Sequence of chain 1.B:
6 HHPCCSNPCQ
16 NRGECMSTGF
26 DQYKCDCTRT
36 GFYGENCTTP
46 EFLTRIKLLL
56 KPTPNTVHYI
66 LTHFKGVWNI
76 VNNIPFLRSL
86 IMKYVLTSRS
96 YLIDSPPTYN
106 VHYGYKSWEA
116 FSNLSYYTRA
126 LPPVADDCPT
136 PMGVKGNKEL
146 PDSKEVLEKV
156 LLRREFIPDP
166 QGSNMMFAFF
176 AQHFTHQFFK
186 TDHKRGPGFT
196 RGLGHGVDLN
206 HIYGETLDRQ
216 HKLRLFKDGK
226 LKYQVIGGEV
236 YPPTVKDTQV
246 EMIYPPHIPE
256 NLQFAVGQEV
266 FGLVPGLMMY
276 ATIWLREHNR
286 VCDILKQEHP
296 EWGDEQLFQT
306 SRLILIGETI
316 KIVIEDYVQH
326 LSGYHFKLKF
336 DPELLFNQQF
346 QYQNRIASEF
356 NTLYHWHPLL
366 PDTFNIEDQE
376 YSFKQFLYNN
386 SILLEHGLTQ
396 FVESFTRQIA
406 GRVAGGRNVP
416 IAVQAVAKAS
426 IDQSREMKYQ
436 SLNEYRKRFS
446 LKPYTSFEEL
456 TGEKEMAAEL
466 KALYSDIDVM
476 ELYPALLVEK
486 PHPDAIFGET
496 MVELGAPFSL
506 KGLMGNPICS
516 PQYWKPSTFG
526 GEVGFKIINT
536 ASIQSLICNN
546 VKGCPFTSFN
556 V

Sequence of chain 1.A:
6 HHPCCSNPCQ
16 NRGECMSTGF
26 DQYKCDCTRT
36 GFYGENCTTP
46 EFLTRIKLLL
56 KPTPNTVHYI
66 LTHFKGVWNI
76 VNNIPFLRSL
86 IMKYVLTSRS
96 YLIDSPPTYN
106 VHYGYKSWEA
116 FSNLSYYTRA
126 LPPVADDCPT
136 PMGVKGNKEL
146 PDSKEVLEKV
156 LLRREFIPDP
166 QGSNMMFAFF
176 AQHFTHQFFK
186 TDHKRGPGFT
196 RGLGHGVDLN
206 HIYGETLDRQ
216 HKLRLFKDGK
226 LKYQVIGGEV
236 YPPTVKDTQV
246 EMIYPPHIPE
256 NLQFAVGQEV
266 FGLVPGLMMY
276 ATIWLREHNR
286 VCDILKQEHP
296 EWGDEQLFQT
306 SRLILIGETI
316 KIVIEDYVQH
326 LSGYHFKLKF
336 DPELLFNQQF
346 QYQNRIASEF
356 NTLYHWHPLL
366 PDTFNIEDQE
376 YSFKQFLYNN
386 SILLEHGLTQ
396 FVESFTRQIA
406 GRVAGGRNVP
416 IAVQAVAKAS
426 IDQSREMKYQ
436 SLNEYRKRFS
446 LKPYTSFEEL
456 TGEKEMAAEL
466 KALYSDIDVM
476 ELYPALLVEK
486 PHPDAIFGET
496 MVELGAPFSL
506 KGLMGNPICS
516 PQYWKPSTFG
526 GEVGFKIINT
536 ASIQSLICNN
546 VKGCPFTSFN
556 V

Binding-site contacts:
Ligand atom C1 contacts residue TYR121 of chain 1.A at 4.4 Å (hydrophobic).
Ligand atom C7 contacts residue ARG190 of chain 1.A at 3.8 Å.
Ligand atom C3 contacts residue ASN118 of chain 1.A at 3.6 Å.
Ligand atom C1 contacts residue LEU212 of chain 1.B at 4.1 Å (hydrophobic).
Ligand atom C5 contacts residue LEU212 of chain 1.B at 4.0 Å (hydrophobic).
Ligand atom O5 contacts residue LEU212 of chain 1.B at 4.0 Å.
Ligand atom O7 contacts residue ARG190 of chain 1.A at 3.7 Å.
Ligand atom O4 contacts residue LEU212 of chain 1.B at 4.5 Å.
Ligand atom N2 contacts residue ASN118 of chain 1.A at 3.0 Å (h-bond).
Ligand atom C1 contacts residue SER120 of chain 1.A at 4.2 Å.
Ligand atom C1 contacts residue GLU114 of chain 1.A at 3.9 Å.
Ligand atom C4 contacts residue ASN118 of chain 1.A at 3.7 Å.
Ligand atom C5 contacts residue ASN118 of chain 1.A at 2.9 Å.
Ligand atom C2 contacts residue ASN118 of chain 1.A at 2.4 Å.
Ligand atom O6 contacts residue TYR121 of chain 1.A at 3.7 Å.
Ligand atom O5 contacts residue ASN118 of chain 1.A at 1.5 Å (h-bond).
Ligand atom O4 contacts residue ARG190 of chain 1.A at 3.8 Å.
Ligand atom C8 contacts residue ARG190 of chain 1.A at 3.0 Å.
Ligand atom O3 contacts residue LEU212 of chain 1.B at 4.1 Å.
Ligand atom O7 contacts residue ASN118 of chain 1.A at 3.9 Å.
Ligand atom O6 contacts residue LEU212 of chain 1.B at 3.8 Å.
Ligand atom C2 contacts residue LEU212 of chain 1.B at 4.4 Å (hydrophobic).
Ligand atom C5 contacts residue PHE194 of chain 1.A at 4.2 Å (hydrophobic).
Ligand atom C6 contacts residue TYR121 of chain 1.A at 3.3 Å (hydrophobic).
Ligand atom O7 contacts residue PHE194 of chain 1.A at 4.5 Å.
Ligand atom C6 contacts residue ASP213 of chain 1.B at 4.5 Å.
Ligand atom C5 contacts residue TYR121 of chain 1.A at 4.3 Å (hydrophobic).
Ligand atom C6 contacts residue PHE194 of chain 1.A at 3.8 Å (hydrophobic).
Ligand atom C6 contacts residue LEU212 of chain 1.B at 4.2 Å (hydrophobic).
Ligand atom C6 contacts residue ASN118 of chain 1.A at 4.0 Å.
Ligand atom O5 contacts residue GLU114 of chain 1.A at 3.2 Å (salt-bridge).
Ligand atom C4 contacts residue LEU212 of chain 1.B at 3.7 Å (hydrophobic).
Ligand atom O5 contacts residue TYR121 of chain 1.A at 3.6 Å.
Ligand atom C7 contacts residue ASN118 of chain 1.A at 3.7 Å.
Ligand atom O6 contacts residue ASP213 of chain 1.B at 4.0 Å.
Ligand atom O7 contacts residue LEU212 of chain 1.B at 3.7 Å.
Ligand atom C5 contacts residue GLU114 of chain 1.A at 4.3 Å.
Ligand atom C2 contacts residue GLU114 of chain 1.A at 4.3 Å.
Ligand atom C3 contacts residue LEU212 of chain 1.B at 4.3 Å (hydrophobic).
Ligand atom C1 contacts residue ASN118 of chain 1.A at 1.4 Å.

This protein binds this small molecule.
Small molecule (SMILES): CC(=O)N[C@H]1[C@H](O[C@H]2[C@H](O)[C@@H](NC(C)=O)CO[C@@H]2CO)O[C@H](CO)[C@@H](O[C@H]2O[C@H](CO)[C@@H](O)[C@H](O)[C@@H]2O)[C@@H]1O